Binding-site contacts:
Ligand atom C5 contacts residue PRO420 of chain 1.A at 4.5 Å (hydrophobic).
Ligand atom N6 contacts residue SER632 of chain 1.A at 3.6 Å.
Ligand atom C5 contacts residue SER632 of chain 1.A at 3.9 Å.
Ligand atom N6 contacts residue PRO633 of chain 1.A at 4.4 Å.
Ligand atom N1 contacts residue PRO631 of chain 1.A at 4.2 Å.
Ligand atom N3 contacts residue GLY639 of chain 1.A at 4.2 Å.
Ligand atom N3 contacts residue PRO631 of chain 1.A at 4.1 Å.
Ligand atom N6 contacts residue GLY639 of chain 1.A at 3.5 Å (h-bond).
Ligand atom C6 contacts residue GLY639 of chain 1.A at 3.7 Å.
Ligand atom C4 contacts residue PRO631 of chain 1.A at 4.2 Å (hydrophobic).
Ligand atom N7 contacts residue SER632 of chain 1.A at 3.7 Å.
Ligand atom N6 contacts residue PHE638 of chain 1.A at 3.7 Å.
Ligand atom N1 contacts residue PHE638 of chain 1.A at 4.1 Å.
Ligand atom N7 contacts residue HIS630 of chain 1.A at 3.7 Å.
Ligand atom C2 contacts residue PRO631 of chain 1.A at 4.2 Å (hydrophobic).
Ligand atom N7 contacts residue ASP609 of chain 1.A at 4.0 Å.
Ligand atom N9 contacts residue PRO631 of chain 1.A at 3.8 Å.
Ligand atom C6 contacts residue PRO631 of chain 1.A at 4.3 Å (hydrophobic).
Ligand atom N9 contacts residue HIS630 of chain 1.A at 4.4 Å.
Ligand atom N6 contacts residue GLY637 of chain 1.A at 3.4 Å (h-bond).
Ligand atom C8 contacts residue HIS630 of chain 1.A at 3.3 Å.
Ligand atom C2 contacts residue ILE622 of chain 1.A at 4.3 Å (hydrophobic).
Ligand atom C5 contacts residue PRO631 of chain 1.A at 4.4 Å (hydrophobic).
Ligand atom C2 contacts residue GLY639 of chain 1.A at 2.9 Å.
Ligand atom N1 contacts residue GLY639 of chain 1.A at 3.0 Å (h-bond).
Ligand atom C6 contacts residue SER632 of chain 1.A at 4.0 Å.

Sequence of chain 1.A:
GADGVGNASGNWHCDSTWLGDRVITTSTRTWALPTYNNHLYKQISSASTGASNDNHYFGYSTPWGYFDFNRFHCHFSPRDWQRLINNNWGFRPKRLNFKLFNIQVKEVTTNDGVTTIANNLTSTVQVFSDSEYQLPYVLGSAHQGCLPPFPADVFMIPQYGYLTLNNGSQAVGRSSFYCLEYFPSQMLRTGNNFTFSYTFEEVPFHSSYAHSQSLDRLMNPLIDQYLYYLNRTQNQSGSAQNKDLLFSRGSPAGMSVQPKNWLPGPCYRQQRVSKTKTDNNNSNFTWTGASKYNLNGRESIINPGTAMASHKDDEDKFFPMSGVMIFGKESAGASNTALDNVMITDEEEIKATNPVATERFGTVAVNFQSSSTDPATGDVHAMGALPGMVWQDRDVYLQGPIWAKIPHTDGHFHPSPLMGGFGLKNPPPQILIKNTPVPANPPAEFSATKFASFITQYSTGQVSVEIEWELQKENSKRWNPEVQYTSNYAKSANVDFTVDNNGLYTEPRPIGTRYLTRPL

A protein and the small-molecule ligand that binds it are described below.
Small molecule (SMILES): Nc1ncnc2[nH]cnc12